Sequence of chain 1.V:
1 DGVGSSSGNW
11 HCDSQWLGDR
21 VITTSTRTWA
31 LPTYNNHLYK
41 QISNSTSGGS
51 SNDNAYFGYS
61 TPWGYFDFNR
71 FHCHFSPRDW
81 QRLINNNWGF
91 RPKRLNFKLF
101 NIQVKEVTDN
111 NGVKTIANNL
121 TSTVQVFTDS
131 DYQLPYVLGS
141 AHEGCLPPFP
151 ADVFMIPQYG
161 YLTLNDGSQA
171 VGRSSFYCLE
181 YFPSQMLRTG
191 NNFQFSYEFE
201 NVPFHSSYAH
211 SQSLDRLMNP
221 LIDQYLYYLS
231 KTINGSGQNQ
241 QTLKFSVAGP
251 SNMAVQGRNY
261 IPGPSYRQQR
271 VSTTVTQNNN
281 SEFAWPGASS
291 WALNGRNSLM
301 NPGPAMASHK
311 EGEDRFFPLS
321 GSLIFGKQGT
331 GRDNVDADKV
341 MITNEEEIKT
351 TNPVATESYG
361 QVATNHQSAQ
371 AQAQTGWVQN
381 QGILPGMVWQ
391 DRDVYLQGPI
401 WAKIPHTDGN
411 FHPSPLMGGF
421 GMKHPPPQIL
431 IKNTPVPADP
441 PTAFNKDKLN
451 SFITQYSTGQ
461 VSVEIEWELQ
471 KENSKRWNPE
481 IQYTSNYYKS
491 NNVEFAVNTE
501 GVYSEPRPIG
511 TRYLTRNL

This protein binds this small molecule.
Small molecule (SMILES): OC[C@H]1O[C@@H](O)[C@H](O)[C@@H](O)[C@H]1O

Sequence of chain 1.EA:
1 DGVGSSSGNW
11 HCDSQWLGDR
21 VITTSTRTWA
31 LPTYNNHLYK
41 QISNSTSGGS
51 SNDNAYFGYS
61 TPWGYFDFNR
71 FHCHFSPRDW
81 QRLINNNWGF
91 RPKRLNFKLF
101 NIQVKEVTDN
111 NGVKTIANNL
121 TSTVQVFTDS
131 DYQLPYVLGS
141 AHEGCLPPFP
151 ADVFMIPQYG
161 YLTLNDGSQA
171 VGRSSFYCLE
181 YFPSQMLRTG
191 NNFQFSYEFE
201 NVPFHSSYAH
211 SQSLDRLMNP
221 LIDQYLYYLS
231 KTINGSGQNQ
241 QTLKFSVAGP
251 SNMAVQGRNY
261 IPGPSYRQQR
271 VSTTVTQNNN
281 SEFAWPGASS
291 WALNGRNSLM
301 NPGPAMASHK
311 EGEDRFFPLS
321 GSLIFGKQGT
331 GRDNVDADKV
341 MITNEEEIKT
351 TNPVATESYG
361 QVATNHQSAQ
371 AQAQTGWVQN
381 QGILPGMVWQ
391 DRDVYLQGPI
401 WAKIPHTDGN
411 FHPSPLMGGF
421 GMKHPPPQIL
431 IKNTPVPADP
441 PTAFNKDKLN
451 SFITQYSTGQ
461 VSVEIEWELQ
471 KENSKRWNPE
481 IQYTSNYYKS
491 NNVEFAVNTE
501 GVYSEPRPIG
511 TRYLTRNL

Binding-site contacts:
Ligand atom O5 contacts residue TRP285 of chain 1.EA at 3.1 Å (h-bond).
Ligand atom C6 contacts residue TRP285 of chain 1.EA at 3.4 Å (hydrophobic).
Ligand atom C5 contacts residue TRP285 of chain 1.EA at 3.7 Å (hydrophobic).
Ligand atom C2 contacts residue TRP285 of chain 1.EA at 3.5 Å (hydrophobic).
Ligand atom O1 contacts residue ASN252 of chain 1.V at 4.2 Å.
Ligand atom O3 contacts residue TRP285 of chain 1.EA at 3.9 Å.
Ligand atom C3 contacts residue TRP285 of chain 1.EA at 4.0 Å (hydrophobic).
Ligand atom O4 contacts residue TRP285 of chain 1.EA at 3.2 Å.
Ligand atom C4 contacts residue TRP285 of chain 1.EA at 4.0 Å (hydrophobic).
Ligand atom O6 contacts residue TRP285 of chain 1.EA at 3.2 Å (h-bond).
Ligand atom O1 contacts residue ALA254 of chain 1.V at 4.3 Å.
Ligand atom O2 contacts residue ASN252 of chain 1.V at 3.1 Å (h-bond).
Ligand atom O1 contacts residue TRP285 of chain 1.EA at 3.1 Å.
Ligand atom C2 contacts residue ASN252 of chain 1.V at 4.4 Å.
Ligand atom O1 contacts residue VAL255 of chain 1.V at 4.0 Å.
Ligand atom O2 contacts residue TRP285 of chain 1.EA at 4.3 Å.
Ligand atom C1 contacts residue TRP285 of chain 1.EA at 3.5 Å (hydrophobic).
Ligand atom O2 contacts residue VAL255 of chain 1.V at 3.9 Å.